Binding-site contacts:
Ligand atom O contacts residue THR8 of chain 1.B at 3.6 Å.
Ligand atom N contacts residue GLU30 of chain 1.B at 3.1 Å (salt-bridge).
Ligand atom CB contacts residue SER5 of chain 1.B at 3.2 Å.
Ligand atom O contacts residue GLN7 of chain 1.B at 2.7 Å (h-bond).
Ligand atom CD contacts residue GLN11 of chain 1.B at 3.2 Å.
Ligand atom CA contacts residue ASP6 of chain 1.B at 3.4 Å.
Ligand atom NH2 contacts residue ASP23 of chain 1.B at 2.9 Å (salt-bridge).
Ligand atom NE2 contacts residue LEU3 of chain 1.B at 3.4 Å (h-bond).
Ligand atom O contacts residue ASP6 of chain 1.B at 3.2 Å.
Ligand atom NH1 contacts residue SER5 of chain 1.B at 3.1 Å (h-bond).
Ligand atom C contacts residue GLN7 of chain 1.B at 3.4 Å.
Ligand atom OG1 contacts residue TRP9 of chain 1.B at 2.9 Å (h-bond).
Ligand atom NH2 contacts residue GLN7 of chain 1.B at 3.1 Å (h-bond).
Ligand atom CB contacts residue PRO29 of chain 1.B at 3.3 Å (hydrophobic).
Ligand atom N contacts residue TRP9 of chain 1.B at 3.0 Å (h-bond).
Ligand atom CB contacts residue TRP9 of chain 1.B at 3.4 Å (hydrophobic).
Ligand atom N contacts residue PRO29 of chain 1.B at 2.8 Å (h-bond).
Ligand atom CA contacts residue GLN7 of chain 1.B at 3.1 Å.
Ligand atom CD contacts residue SER5 of chain 1.B at 3.4 Å.
Ligand atom C contacts residue TRP9 of chain 1.B at 3.6 Å (hydrophobic).
Ligand atom NH1 contacts residue ASP23 of chain 1.B at 3.2 Å (salt-bridge).
Ligand atom NH1 contacts residue GLN11 of chain 1.B at 3.0 Å (h-bond).
Ligand atom CG2 contacts residue TRP9 of chain 1.B at 3.6 Å (hydrophobic).
Ligand atom CA contacts residue PRO29 of chain 1.B at 3.4 Å (hydrophobic).
Ligand atom CG contacts residue SER5 of chain 1.B at 3.2 Å.
Ligand atom CA contacts residue TRP9 of chain 1.B at 3.2 Å (hydrophobic).
Ligand atom CB contacts residue GLN7 of chain 1.B at 3.3 Å.
Ligand atom CG contacts residue ASP6 of chain 1.B at 3.6 Å.
Ligand atom O contacts residue TRP18 of chain 1.B at 3.5 Å.
Ligand atom NH1 contacts residue ASP6 of chain 1.B at 3.1 Å (salt-bridge).
Ligand atom N contacts residue GLN7 of chain 1.B at 2.8 Å (h-bond).
Ligand atom NE2 contacts residue PRO2 of chain 1.B at 3.5 Å.
Ligand atom O contacts residue GLN11 of chain 1.B at 2.9 Å (h-bond).
Ligand atom CD contacts residue TRP18 of chain 1.B at 3.6 Å (hydrophobic).
Ligand atom CA contacts residue GLU30 of chain 1.B at 3.3 Å.
Ligand atom CG2 contacts residue GLU52 of chain 1.B at 3.5 Å.
Ligand atom O contacts residue VAL10 of chain 1.B at 3.4 Å.
Ligand atom O contacts residue TRP9 of chain 1.B at 2.8 Å (h-bond).
Ligand atom CB contacts residue GLU52 of chain 1.B at 3.3 Å.
Ligand atom NE2 contacts residue ASP6 of chain 1.B at 2.9 Å (salt-bridge).

Sequence of chain 1.B:
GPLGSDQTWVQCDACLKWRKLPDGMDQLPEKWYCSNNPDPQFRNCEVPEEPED

The small molecule below binds the protein below.
Small molecule (SMILES): C[C@H](N)C(=O)N[C@@H](CCCN=C(N)N)C(=O)N[C@H](C(=O)N[C@@H](CCCCN)C(=O)N[C@@H](CCC(N)=O)C(=O)N[C@H](C(=O)N[C@@H](C)C(=O)N[C@H](C=O)CCCN=C(N)N)[C@@H](C)O)[C@@H](C)O